The protein below binds the small molecule below.
Small molecule (SMILES): CC(=O)N[C@@H]1[C@@H](O)[C@H](O)[C@@H](CO)O[C@H]1O

Binding-site contacts:
Ligand atom C3 contacts residue ASN204 of chain 1.E at 3.7 Å.
Ligand atom C2 contacts residue ASN204 of chain 1.E at 2.4 Å.
Ligand atom O7 contacts residue ASN204 of chain 1.E at 3.5 Å (h-bond).
Ligand atom C8 contacts residue ASN204 of chain 1.E at 4.3 Å.
Ligand atom O5 contacts residue LYS207 of chain 1.E at 4.4 Å.
Ligand atom C1 contacts residue ASN204 of chain 1.E at 1.4 Å.
Ligand atom C1 contacts residue GLU179 of chain 1.E at 4.4 Å.
Ligand atom N2 contacts residue ASN204 of chain 1.E at 2.7 Å (h-bond).
Ligand atom C5 contacts residue ASN204 of chain 1.E at 3.7 Å.
Ligand atom O7 contacts residue GLU179 of chain 1.E at 3.9 Å.
Ligand atom C7 contacts residue ASN204 of chain 1.E at 3.3 Å.
Ligand atom C4 contacts residue ASN204 of chain 1.E at 4.2 Å.
Ligand atom C7 contacts residue GLU179 of chain 1.E at 4.3 Å.
Ligand atom O5 contacts residue ASN204 of chain 1.E at 2.4 Å (h-bond).

Sequence of chain 1.E:
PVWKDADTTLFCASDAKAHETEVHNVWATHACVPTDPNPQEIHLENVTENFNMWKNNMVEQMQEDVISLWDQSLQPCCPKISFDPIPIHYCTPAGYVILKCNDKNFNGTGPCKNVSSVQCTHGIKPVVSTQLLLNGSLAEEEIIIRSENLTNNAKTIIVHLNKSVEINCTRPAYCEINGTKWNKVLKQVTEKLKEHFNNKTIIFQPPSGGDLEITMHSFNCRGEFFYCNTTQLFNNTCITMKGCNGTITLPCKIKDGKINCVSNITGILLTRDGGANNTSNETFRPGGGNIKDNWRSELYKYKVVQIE